Sequence of chain 1.B:
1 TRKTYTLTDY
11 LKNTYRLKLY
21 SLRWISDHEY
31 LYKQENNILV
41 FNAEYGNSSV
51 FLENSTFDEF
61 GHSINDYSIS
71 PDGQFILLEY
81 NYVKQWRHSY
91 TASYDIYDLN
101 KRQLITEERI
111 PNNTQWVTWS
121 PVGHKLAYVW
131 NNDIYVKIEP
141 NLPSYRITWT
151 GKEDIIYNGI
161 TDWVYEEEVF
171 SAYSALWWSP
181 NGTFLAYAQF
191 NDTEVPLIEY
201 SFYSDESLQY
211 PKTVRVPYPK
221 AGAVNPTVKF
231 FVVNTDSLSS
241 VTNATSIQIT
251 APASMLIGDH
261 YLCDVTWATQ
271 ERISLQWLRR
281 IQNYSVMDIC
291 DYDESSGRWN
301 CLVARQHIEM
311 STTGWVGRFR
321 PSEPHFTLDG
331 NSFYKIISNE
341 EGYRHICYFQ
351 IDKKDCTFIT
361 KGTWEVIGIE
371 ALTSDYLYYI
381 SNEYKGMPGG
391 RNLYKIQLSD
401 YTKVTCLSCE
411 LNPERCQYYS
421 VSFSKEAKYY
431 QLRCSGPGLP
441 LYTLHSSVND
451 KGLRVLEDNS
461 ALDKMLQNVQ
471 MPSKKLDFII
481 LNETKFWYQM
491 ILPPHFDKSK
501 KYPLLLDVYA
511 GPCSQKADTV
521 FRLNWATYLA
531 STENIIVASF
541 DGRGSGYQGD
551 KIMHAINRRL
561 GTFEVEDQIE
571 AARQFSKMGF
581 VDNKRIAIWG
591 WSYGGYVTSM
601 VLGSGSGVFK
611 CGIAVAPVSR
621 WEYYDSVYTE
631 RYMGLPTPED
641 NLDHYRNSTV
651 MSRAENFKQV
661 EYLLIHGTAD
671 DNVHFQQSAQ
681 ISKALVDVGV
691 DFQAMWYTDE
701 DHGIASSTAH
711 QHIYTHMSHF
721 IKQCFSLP

Binding-site contacts:
Ligand atom C5 contacts residue ASN181 of chain 1.B at 3.6 Å.
Ligand atom C1 contacts residue GLU271 of chain 1.B at 4.4 Å.
Ligand atom O3 contacts residue GLU294 of chain 1.B at 3.4 Å (salt-bridge).
Ligand atom C7 contacts residue ASN234 of chain 1.B at 4.3 Å.
Ligand atom C6 contacts residue GLN270 of chain 1.B at 3.9 Å.
Ligand atom C5 contacts residue GLN270 of chain 1.B at 4.4 Å.
Ligand atom O7 contacts residue ASN234 of chain 1.B at 3.9 Å.
Ligand atom O7 contacts residue ASN181 of chain 1.B at 3.9 Å.
Ligand atom C3 contacts residue THR183 of chain 1.B at 3.9 Å.
Ligand atom C3 contacts residue GLU294 of chain 1.B at 3.5 Å.
Ligand atom C1 contacts residue THR183 of chain 1.B at 3.2 Å.
Ligand atom N2 contacts residue GLU294 of chain 1.B at 4.4 Å.
Ligand atom C2 contacts residue THR183 of chain 1.B at 4.0 Å.
Ligand atom C2 contacts residue ASN181 of chain 1.B at 2.5 Å.
Ligand atom C3 contacts residue ASN181 of chain 1.B at 3.8 Å.
Ligand atom C4 contacts residue ASN181 of chain 1.B at 4.2 Å.
Ligand atom C1 contacts residue GLN270 of chain 1.B at 4.3 Å.
Ligand atom N2 contacts residue GLU271 of chain 1.B at 4.1 Å.
Ligand atom O5 contacts residue ASN181 of chain 1.B at 2.4 Å (h-bond).
Ligand atom N2 contacts residue ASN181 of chain 1.B at 2.9 Å (h-bond).
Ligand atom C4 contacts residue THR183 of chain 1.B at 4.2 Å.
Ligand atom O5 contacts residue THR183 of chain 1.B at 3.6 Å.
Ligand atom O4 contacts residue GLU294 of chain 1.B at 3.9 Å.
Ligand atom C8 contacts residue ASN234 of chain 1.B at 3.7 Å.
Ligand atom C8 contacts residue TYR292 of chain 1.B at 3.4 Å (hydrophobic).
Ligand atom C7 contacts residue ASN181 of chain 1.B at 3.6 Å.
Ligand atom O6 contacts residue GLU271 of chain 1.B at 2.6 Å (salt-bridge).
Ligand atom C6 contacts residue GLU271 of chain 1.B at 3.2 Å.
Ligand atom C1 contacts residue ASN181 of chain 1.B at 1.4 Å.
Ligand atom O6 contacts residue GLN270 of chain 1.B at 3.6 Å.
Ligand atom N2 contacts residue THR183 of chain 1.B at 4.3 Å.
Ligand atom C8 contacts residue PHE184 of chain 1.B at 3.5 Å (hydrophobic).
Ligand atom O5 contacts residue GLN270 of chain 1.B at 3.6 Å.
Ligand atom O7 contacts residue THR183 of chain 1.B at 4.3 Å.
Ligand atom C5 contacts residue THR183 of chain 1.B at 3.4 Å.
Ligand atom C4 contacts residue GLU294 of chain 1.B at 4.3 Å.

This protein binds this small molecule.
Small molecule (SMILES): CC(=O)N[C@H]1[C@H](O[C@H]2[C@H](O)[C@@H](NC(C)=O)CO[C@@H]2CO)O[C@H](CO)[C@@H](O)[C@@H]1O